Sequence of chain 1.B:
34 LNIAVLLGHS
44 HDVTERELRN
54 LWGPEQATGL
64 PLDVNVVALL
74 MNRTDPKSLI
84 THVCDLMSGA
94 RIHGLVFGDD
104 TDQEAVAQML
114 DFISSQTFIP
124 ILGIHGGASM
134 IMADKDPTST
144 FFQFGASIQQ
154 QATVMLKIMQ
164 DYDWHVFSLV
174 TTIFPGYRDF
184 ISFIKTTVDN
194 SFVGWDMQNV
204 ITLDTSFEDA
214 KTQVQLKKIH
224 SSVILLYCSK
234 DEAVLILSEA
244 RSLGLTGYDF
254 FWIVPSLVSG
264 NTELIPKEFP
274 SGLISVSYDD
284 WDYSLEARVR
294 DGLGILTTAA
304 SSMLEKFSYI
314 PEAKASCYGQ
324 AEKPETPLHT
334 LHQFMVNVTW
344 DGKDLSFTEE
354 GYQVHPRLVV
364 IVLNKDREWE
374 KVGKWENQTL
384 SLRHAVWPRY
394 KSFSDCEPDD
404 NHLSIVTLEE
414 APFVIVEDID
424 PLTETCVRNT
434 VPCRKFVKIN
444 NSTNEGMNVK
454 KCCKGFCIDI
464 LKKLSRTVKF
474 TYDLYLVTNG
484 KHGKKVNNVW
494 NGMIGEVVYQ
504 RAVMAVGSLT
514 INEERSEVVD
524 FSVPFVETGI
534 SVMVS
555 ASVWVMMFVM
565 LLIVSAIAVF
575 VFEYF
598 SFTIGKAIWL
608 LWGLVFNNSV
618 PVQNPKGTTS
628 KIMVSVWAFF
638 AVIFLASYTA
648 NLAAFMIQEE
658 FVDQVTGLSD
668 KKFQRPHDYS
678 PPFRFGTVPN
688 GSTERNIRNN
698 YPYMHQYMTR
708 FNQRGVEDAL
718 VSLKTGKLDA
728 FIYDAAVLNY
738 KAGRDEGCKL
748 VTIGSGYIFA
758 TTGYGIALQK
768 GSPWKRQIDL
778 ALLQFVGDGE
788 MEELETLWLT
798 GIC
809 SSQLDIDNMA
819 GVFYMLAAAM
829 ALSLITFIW

The protein below binds the small molecule below.
Small molecule (SMILES): CC(=O)N[C@@H]1[C@@H](O)[C@H](O)[C@@H](CO)O[C@H]1O

Binding-site contacts:
Ligand atom C4 contacts residue ASN75 of chain 1.B at 4.2 Å.
Ligand atom C1 contacts residue ASN75 of chain 1.B at 1.4 Å.
Ligand atom C7 contacts residue ASN75 of chain 1.B at 3.5 Å.
Ligand atom C5 contacts residue ASN75 of chain 1.B at 3.7 Å.
Ligand atom C2 contacts residue ASN75 of chain 1.B at 2.5 Å.
Ligand atom N2 contacts residue ASN75 of chain 1.B at 2.9 Å (h-bond).
Ligand atom C3 contacts residue ASN75 of chain 1.B at 3.8 Å.
Ligand atom O7 contacts residue ASN75 of chain 1.B at 3.6 Å.
Ligand atom O5 contacts residue ASN75 of chain 1.B at 2.4 Å (h-bond).